Binding-site contacts:
Ligand atom NH2 contacts residue PRO213 of chain 1.A at 3.8 Å.
Ligand atom NH1 contacts residue HEM1 of chain 1.C at 3.4 Å (h-bond).
Ligand atom CB contacts residue GLU240 of chain 1.A at 3.1 Å.
Ligand atom NH2 contacts residue TRP235 of chain 1.A at 2.6 Å (h-bond).
Ligand atom NH2 contacts residue GLU240 of chain 1.A at 3.2 Å (salt-bridge).
Ligand atom N contacts residue GLU240 of chain 1.A at 2.9 Å (salt-bridge).
Ligand atom CZ contacts residue TRP235 of chain 1.A at 3.8 Å (hydrophobic).
Ligand atom CB contacts residue GLN128 of chain 1.A at 3.7 Å.
Ligand atom NH1 contacts residue GLY234 of chain 1.A at 3.8 Å.
Ligand atom C contacts residue GLN128 of chain 1.A at 3.4 Å.
Ligand atom C contacts residue GLU240 of chain 1.A at 4.1 Å.
Ligand atom NE contacts residue PRO213 of chain 1.A at 3.9 Å.
Ligand atom O contacts residue GLN128 of chain 1.A at 2.7 Å (h-bond).
Ligand atom N contacts residue HEM1 of chain 1.C at 3.1 Å (h-bond).
Ligand atom CA contacts residue GLU240 of chain 1.A at 3.5 Å.
Ligand atom C contacts residue ARG131 of chain 1.A at 3.8 Å.
Ligand atom CZ contacts residue PRO213 of chain 1.A at 3.7 Å (hydrophobic).
Ligand atom CG contacts residue HEM1 of chain 1.C at 3.8 Å.
Ligand atom C contacts residue ASN245 of chain 1.A at 4.0 Å.
Ligand atom C contacts residue TYR210 of chain 1.A at 4.1 Å (hydrophobic).
Ligand atom CZ contacts residue HEM1 of chain 1.C at 3.7 Å.
Ligand atom NH2 contacts residue HEM1 of chain 1.C at 3.4 Å.
Ligand atom OXT contacts residue TYR236 of chain 1.A at 3.3 Å.
Ligand atom CG contacts residue ILE215 of chain 1.A at 3.6 Å (hydrophobic).
Ligand atom CZ contacts residue GLU240 of chain 1.A at 3.9 Å.
Ligand atom CG contacts residue GLU240 of chain 1.A at 3.5 Å.
Ligand atom NH1 contacts residue PRO213 of chain 1.A at 4.0 Å.
Ligand atom NE contacts residue GLU240 of chain 1.A at 3.0 Å (salt-bridge).
Ligand atom CA contacts residue GLN128 of chain 1.A at 3.3 Å.
Ligand atom O contacts residue ARG131 of chain 1.A at 3.2 Å (salt-bridge).
Ligand atom CD contacts residue GLU240 of chain 1.A at 3.9 Å.
Ligand atom O contacts residue TYR236 of chain 1.A at 2.7 Å (h-bond).
Ligand atom OXT contacts residue ASN245 of chain 1.A at 2.8 Å (h-bond).
Ligand atom CD contacts residue ILE215 of chain 1.A at 3.5 Å (hydrophobic).
Ligand atom C contacts residue TYR236 of chain 1.A at 3.3 Å (hydrophobic).
Ligand atom NH2 contacts residue TYR236 of chain 1.A at 4.0 Å.
Ligand atom O contacts residue PRO213 of chain 1.A at 4.0 Å.
Ligand atom OXT contacts residue GLU240 of chain 1.A at 4.0 Å.
Ligand atom CB contacts residue PRO213 of chain 1.A at 3.5 Å (hydrophobic).
Ligand atom O contacts residue TYR210 of chain 1.A at 2.9 Å (h-bond).

Sequence of chain 1.A:
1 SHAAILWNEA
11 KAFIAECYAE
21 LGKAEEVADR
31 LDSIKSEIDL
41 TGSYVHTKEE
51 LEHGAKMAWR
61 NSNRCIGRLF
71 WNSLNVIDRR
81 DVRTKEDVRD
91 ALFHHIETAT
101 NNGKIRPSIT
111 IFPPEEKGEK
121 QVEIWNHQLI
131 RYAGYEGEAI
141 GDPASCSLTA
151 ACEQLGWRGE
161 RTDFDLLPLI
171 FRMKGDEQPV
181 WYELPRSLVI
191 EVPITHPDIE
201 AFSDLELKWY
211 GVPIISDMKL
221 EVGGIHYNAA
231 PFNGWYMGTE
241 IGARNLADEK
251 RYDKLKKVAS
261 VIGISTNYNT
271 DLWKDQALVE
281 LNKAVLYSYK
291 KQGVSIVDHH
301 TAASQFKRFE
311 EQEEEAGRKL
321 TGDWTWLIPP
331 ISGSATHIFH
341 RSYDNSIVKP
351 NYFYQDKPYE

This small molecule binds to this protein.
Small molecule (SMILES): NC(=[NH2+])NCCC[C@H](N)C(=O)O